The protein below binds the small molecule below.
Small molecule (SMILES): CC1(C)[C@@H]2[C@@H](C(=O)N[C@@H](C[C@@H]3CCNC3=O)[C@@H](O)C(N)=O)N(C(=O)OCc3ccccc3)C[C@@H]21

Sequence of chain 1.A:
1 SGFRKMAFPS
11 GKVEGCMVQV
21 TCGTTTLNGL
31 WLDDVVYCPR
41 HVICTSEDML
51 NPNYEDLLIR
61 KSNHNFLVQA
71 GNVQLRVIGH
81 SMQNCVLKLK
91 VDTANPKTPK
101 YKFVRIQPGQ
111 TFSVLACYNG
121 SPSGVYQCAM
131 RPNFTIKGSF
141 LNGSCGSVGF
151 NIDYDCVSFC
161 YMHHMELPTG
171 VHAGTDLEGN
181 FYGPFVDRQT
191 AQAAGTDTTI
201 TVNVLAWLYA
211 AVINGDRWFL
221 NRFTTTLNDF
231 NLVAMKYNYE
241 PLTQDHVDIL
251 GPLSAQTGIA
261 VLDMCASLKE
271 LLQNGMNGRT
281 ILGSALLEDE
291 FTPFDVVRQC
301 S

Binding-site contacts:
Ligand atom O6 contacts residue HIS163 of chain 2.A at 2.6 Å (h-bond).
Ligand atom C7 contacts residue ASP187 of chain 2.A at 3.7 Å.
Ligand atom O5 contacts residue LEU141 of chain 2.A at 3.8 Å.
Ligand atom O5 contacts residue GLY143 of chain 2.A at 2.8 Å (h-bond).
Ligand atom C7 contacts residue TYR54 of chain 2.A at 3.7 Å (hydrophobic).
Ligand atom O5 contacts residue CYS145 of chain 2.A at 2.9 Å (h-bond).
Ligand atom N2 contacts residue HIS164 of chain 2.A at 2.9 Å (h-bond).
Ligand atom C2 contacts residue HIS164 of chain 2.A at 3.5 Å.
Ligand atom C8 contacts residue GLN189 of chain 2.A at 3.6 Å.
Ligand atom C7 contacts residue HIS41 of chain 2.A at 3.6 Å.
Ligand atom C6 contacts residue ARG188 of chain 2.A at 3.6 Å.
Ligand atom C10 contacts residue GLU166 of chain 2.A at 3.4 Å.
Ligand atom C19 contacts residue CYS145 of chain 2.A at 2.7 Å (hydrophobic).
Ligand atom C24 contacts residue HIS163 of chain 2.A at 3.7 Å.
Ligand atom N4 contacts residue GLU166 of chain 2.A at 3.2 Å (salt-bridge).
Ligand atom O5 contacts residue ASN142 of chain 2.A at 3.8 Å.
Ligand atom O6 contacts residue HIS172 of chain 2.A at 3.7 Å.
Ligand atom O6 contacts residue MET165 of chain 2.A at 3.5 Å.
Ligand atom N4 contacts residue PHE140 of chain 2.A at 3.1 Å (h-bond).
Ligand atom O5 contacts residue SER144 of chain 2.A at 3.0 Å (h-bond).
Ligand atom N3 contacts residue CYS145 of chain 2.A at 3.7 Å.
Ligand atom C18 contacts residue CYS145 of chain 2.A at 1.7 Å (hydrophobic).
Ligand atom C17 contacts residue CYS145 of chain 2.A at 2.6 Å (hydrophobic).
Ligand atom N3 contacts residue GLY143 of chain 2.A at 3.6 Å.
Ligand atom C19 contacts residue GLY143 of chain 2.A at 3.5 Å.
Ligand atom C6 contacts residue MET165 of chain 2.A at 3.8 Å (hydrophobic).
Ligand atom C20 contacts residue CYS145 of chain 2.A at 3.0 Å (hydrophobic).
Ligand atom C22 contacts residue ASN142 of chain 2.A at 3.7 Å.
Ligand atom O6 contacts residue GLU166 of chain 2.A at 3.5 Å.
Ligand atom O2 contacts residue GLU166 of chain 2.A at 3.8 Å.
Ligand atom O4 contacts residue CYS145 of chain 2.A at 2.6 Å (h-bond).
Ligand atom O4 contacts residue HIS41 of chain 2.A at 2.6 Å (h-bond).
Ligand atom O3 contacts residue MET165 of chain 2.A at 3.4 Å.
Ligand atom O3 contacts residue GLU166 of chain 2.A at 2.9 Å (salt-bridge).
Ligand atom C24 contacts residue GLU166 of chain 2.A at 3.7 Å.
Ligand atom C14 contacts residue ASN142 of chain 2.A at 3.4 Å.
Ligand atom C18 contacts residue HIS41 of chain 2.A at 3.5 Å.
Ligand atom O6 contacts residue PHE140 of chain 2.A at 3.8 Å.
Ligand atom N2 contacts residue CYS145 of chain 2.A at 3.1 Å (h-bond).
Ligand atom C1 contacts residue HIS164 of chain 2.A at 3.7 Å.

Sequence of chain 2.A:
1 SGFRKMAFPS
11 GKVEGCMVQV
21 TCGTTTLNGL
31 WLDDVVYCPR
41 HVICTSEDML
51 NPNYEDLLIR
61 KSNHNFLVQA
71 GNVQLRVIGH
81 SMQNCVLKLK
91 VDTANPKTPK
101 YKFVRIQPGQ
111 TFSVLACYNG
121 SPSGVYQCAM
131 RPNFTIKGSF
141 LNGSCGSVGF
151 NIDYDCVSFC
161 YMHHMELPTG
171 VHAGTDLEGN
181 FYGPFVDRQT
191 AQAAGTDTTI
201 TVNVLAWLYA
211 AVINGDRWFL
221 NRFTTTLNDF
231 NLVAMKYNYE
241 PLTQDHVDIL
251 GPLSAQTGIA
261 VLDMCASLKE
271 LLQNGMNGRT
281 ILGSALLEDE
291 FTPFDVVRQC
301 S